Binding-site contacts:
Ligand atom C11 contacts residue PHE171 of chain 1.A at 3.9 Å (hydrophobic).
Ligand atom N18 contacts residue GLY458 of chain 1.A at 3.8 Å.
Ligand atom C3 contacts residue VAL460 of chain 1.A at 3.9 Å (hydrophobic).
Ligand atom C27 contacts residue THR129 of chain 1.A at 3.8 Å.
Ligand atom C28 contacts residue THR129 of chain 1.A at 4.0 Å.
Ligand atom C1 contacts residue CYS303 of chain 1.A at 4.1 Å (hydrophobic).
Ligand atom C16 contacts residue GLY458 of chain 1.A at 3.6 Å.
Ligand atom C24 contacts residue SER121 of chain 1.A at 3.6 Å.
Ligand atom C27 contacts residue GLY125 of chain 1.A at 4.0 Å.
Ligand atom C4 contacts residue VAL174 of chain 1.A at 3.8 Å (hydrophobic).
Ligand atom C27 contacts residue TRP178 of chain 1.A at 3.8 Å (hydrophobic).
Ligand atom C5 contacts residue VAL460 of chain 1.A at 4.1 Å (hydrophobic).
Ligand atom C17 contacts residue TYR297 of chain 1.A at 3.6 Å (hydrophobic).
Ligand atom O29 contacts residue VAL460 of chain 1.A at 3.7 Å.
Ligand atom C20 contacts residue GLY458 of chain 1.A at 3.8 Å.
Ligand atom C28 contacts residue GLY125 of chain 1.A at 3.9 Å.
Ligand atom C19 contacts residue GLY458 of chain 1.A at 3.3 Å.
Ligand atom C21 contacts residue TYR457 of chain 1.A at 4.0 Å (hydrophobic).
Ligand atom S7 contacts residue ILE304 of chain 1.A at 4.0 Å.
Ligand atom C4 contacts residue MET175 of chain 1.A at 4.0 Å (hydrophobic).
Ligand atom C6 contacts residue TRP178 of chain 1.A at 3.8 Å (hydrophobic).
Ligand atom C1 contacts residue PHE466 of chain 1.A at 3.5 Å (hydrophobic).
Ligand atom C15 contacts residue TYR297 of chain 1.A at 3.2 Å (hydrophobic).
Ligand atom C6 contacts residue PHE466 of chain 1.A at 3.9 Å (hydrophobic).
Ligand atom C1 contacts residue MET175 of chain 1.A at 4.1 Å (hydrophobic).
Ligand atom C13 contacts residue PHE171 of chain 1.A at 4.1 Å (hydrophobic).
Ligand atom N12 contacts residue PHE171 of chain 1.A at 4.0 Å.
Ligand atom C20 contacts residue TYR457 of chain 1.A at 4.0 Å (hydrophobic).
Ligand atom C6 contacts residue MET175 of chain 1.A at 3.4 Å (hydrophobic).
Ligand atom O26 contacts residue GLY125 of chain 1.A at 3.4 Å.
Ligand atom S23 contacts residue SER121 of chain 1.A at 3.1 Å (h-bond).
Ligand atom C5 contacts residue TRP178 of chain 1.A at 3.4 Å (hydrophobic).
Ligand atom O14 contacts residue CYS302 of chain 1.A at 3.8 Å.
Ligand atom O26 contacts residue VAL174 of chain 1.A at 4.0 Å.
Ligand atom S7 contacts residue CYS303 of chain 1.A at 3.8 Å.
Ligand atom C28 contacts residue VAL460 of chain 1.A at 3.9 Å (hydrophobic).
Ligand atom O14 contacts residue ILE304 of chain 1.A at 3.5 Å.
Ligand atom C5 contacts residue MET175 of chain 1.A at 3.4 Å (hydrophobic).
Ligand atom C4 contacts residue VAL460 of chain 1.A at 3.9 Å (hydrophobic).
Ligand atom C4 contacts residue TRP178 of chain 1.A at 4.0 Å (hydrophobic).

Sequence of chain 1.A:
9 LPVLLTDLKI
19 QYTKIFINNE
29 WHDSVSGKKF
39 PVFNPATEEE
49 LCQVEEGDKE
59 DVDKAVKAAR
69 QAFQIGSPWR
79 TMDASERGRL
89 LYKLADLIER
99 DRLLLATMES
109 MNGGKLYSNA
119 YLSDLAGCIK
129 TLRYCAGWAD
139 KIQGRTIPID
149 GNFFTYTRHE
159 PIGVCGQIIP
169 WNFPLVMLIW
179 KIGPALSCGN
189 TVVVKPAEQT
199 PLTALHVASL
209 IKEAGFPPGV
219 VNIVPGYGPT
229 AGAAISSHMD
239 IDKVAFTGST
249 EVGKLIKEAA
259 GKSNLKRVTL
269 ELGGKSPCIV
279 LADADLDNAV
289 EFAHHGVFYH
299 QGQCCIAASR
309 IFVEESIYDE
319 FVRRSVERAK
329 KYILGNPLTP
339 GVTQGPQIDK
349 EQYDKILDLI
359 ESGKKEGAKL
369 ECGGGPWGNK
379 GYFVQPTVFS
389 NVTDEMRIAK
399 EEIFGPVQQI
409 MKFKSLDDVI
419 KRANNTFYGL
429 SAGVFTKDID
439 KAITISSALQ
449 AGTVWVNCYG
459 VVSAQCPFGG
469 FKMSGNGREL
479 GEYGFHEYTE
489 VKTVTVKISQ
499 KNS

A protein and the small-molecule ligand that binds it are described below.
Small molecule (SMILES): CCOC(=O)CSc1nc2c(sc3ccccc32)c(=O)n1CCCN1CCCC1